Binding-site contacts:
Ligand atom O1A contacts residue PHE186 of chain 10.A at 3.0 Å.
Ligand atom C5A contacts residue PHE186 of chain 10.A at 3.5 Å (hydrophobic).
Ligand atom C3B contacts residue VAL188 of chain 10.A at 3.8 Å (hydrophobic).
Ligand atom C4 contacts residue TYR197 of chain 10.A at 3.8 Å (hydrophobic).
Ligand atom C2C contacts residue TYR197 of chain 10.A at 3.7 Å (hydrophobic).
Ligand atom C3C contacts residue TYR128 of chain 10.A at 3.4 Å (hydrophobic).
Ligand atom C2A contacts residue TYR152 of chain 10.A at 3.6 Å (hydrophobic).
Ligand atom C6B contacts residue ILE104 of chain 10.A at 3.6 Å (hydrophobic).
Ligand atom N3A contacts residue PHE186 of chain 10.A at 4.0 Å.
Ligand atom C5B contacts residue PHE186 of chain 10.A at 3.9 Å (hydrophobic).
Ligand atom C4A contacts residue PRO174 of chain 10.A at 3.1 Å (hydrophobic).
Ligand atom C5B contacts residue TYR128 of chain 10.A at 4.0 Å (hydrophobic).
Ligand atom C5 contacts residue LEU106 of chain 10.A at 3.8 Å (hydrophobic).
Ligand atom C5B contacts residue MET224 of chain 10.A at 3.9 Å (hydrophobic).
Ligand atom C1B contacts residue ILE104 of chain 10.A at 4.0 Å (hydrophobic).
Ligand atom O1 contacts residue LEU106 of chain 10.A at 3.8 Å.
Ligand atom C1C contacts residue TYR128 of chain 10.A at 3.7 Å (hydrophobic).
Ligand atom N3A contacts residue ALA24 of chain 10.C at 3.8 Å.
Ligand atom N2 contacts residue LEU106 of chain 10.A at 3.8 Å.
Ligand atom C2B contacts residue VAL188 of chain 10.A at 3.5 Å (hydrophobic).
Ligand atom C5A contacts residue ALA150 of chain 10.A at 3.6 Å (hydrophobic).
Ligand atom C1C contacts residue LEU106 of chain 10.A at 3.8 Å (hydrophobic).
Ligand atom C2A contacts residue PHE186 of chain 10.A at 3.3 Å (hydrophobic).
Ligand atom C5A contacts residue VAL176 of chain 10.A at 3.6 Å (hydrophobic).
Ligand atom C3B contacts residue TYR152 of chain 10.A at 3.7 Å (hydrophobic).
Ligand atom O1B contacts residue ILE104 of chain 10.A at 3.9 Å.
Ligand atom N3A contacts residue PRO174 of chain 10.A at 3.7 Å.
Ligand atom C4C contacts residue VAL188 of chain 10.A at 3.7 Å (hydrophobic).
Ligand atom C4 contacts residue LEU106 of chain 10.A at 3.9 Å (hydrophobic).
Ligand atom C4C contacts residue VAL191 of chain 10.A at 3.0 Å (hydrophobic).
Ligand atom C4B contacts residue TYR152 of chain 10.A at 3.8 Å (hydrophobic).
Ligand atom C4B contacts residue PHE186 of chain 10.A at 3.6 Å (hydrophobic).
Ligand atom C1B contacts residue VAL188 of chain 10.A at 3.8 Å (hydrophobic).
Ligand atom C5C contacts residue VAL191 of chain 10.A at 3.8 Å (hydrophobic).
Ligand atom O1B contacts residue TYR128 of chain 10.A at 3.4 Å (h-bond).
Ligand atom C6B contacts residue TYR128 of chain 10.A at 3.3 Å (hydrophobic).
Ligand atom C1B contacts residue TYR128 of chain 10.A at 3.6 Å (hydrophobic).
Ligand atom C2C contacts residue MET221 of chain 10.A at 3.8 Å (hydrophobic).
Ligand atom O1 contacts residue MET221 of chain 10.A at 3.8 Å.
Ligand atom N3A contacts residue TYR152 of chain 10.A at 3.5 Å.

Sequence of chain 10.C:
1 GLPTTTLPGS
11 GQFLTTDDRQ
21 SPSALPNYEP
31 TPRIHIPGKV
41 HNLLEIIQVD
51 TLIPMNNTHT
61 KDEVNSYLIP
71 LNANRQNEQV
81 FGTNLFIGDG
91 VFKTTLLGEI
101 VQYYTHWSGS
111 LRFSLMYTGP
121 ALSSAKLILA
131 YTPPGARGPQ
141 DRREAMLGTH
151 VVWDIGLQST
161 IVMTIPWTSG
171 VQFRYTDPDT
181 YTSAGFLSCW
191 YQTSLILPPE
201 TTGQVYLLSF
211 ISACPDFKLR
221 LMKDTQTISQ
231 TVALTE

A protein and the small-molecule ligand that binds it are described below.
Small molecule (SMILES): Cc1cc(CCCCCOc2ccc(C3=NCCO3)cc2)on1

Sequence of chain 10.A:
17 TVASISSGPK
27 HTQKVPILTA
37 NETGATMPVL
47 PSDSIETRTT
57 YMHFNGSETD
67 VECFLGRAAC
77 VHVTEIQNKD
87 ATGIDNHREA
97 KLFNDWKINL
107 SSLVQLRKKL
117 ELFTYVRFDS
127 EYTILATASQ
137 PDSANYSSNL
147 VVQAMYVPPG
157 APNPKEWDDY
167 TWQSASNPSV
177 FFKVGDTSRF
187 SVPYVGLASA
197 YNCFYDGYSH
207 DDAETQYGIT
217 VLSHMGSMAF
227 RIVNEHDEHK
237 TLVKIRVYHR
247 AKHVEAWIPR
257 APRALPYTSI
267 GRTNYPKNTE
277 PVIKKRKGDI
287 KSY